Binding-site contacts:
Ligand atom C8 contacts residue THR341 of chain 1.H at 3.1 Å.
Ligand atom O3 contacts residue NAG2 of chain 1.BA at 3.4 Å (h-bond).
Ligand atom C3 contacts residue ASN332 of chain 1.H at 3.8 Å.
Ligand atom C8 contacts residue SER333 of chain 1.H at 3.1 Å.
Ligand atom C1 contacts residue SER333 of chain 1.H at 4.3 Å.
Ligand atom O3 contacts residue NAG1 of chain 1.BA at 4.2 Å.
Ligand atom C7 contacts residue ASN332 of chain 1.H at 3.2 Å.
Ligand atom O5 contacts residue ASN332 of chain 1.H at 2.4 Å (h-bond).
Ligand atom C8 contacts residue GLY335 of chain 1.H at 4.3 Å.
Ligand atom C3 contacts residue NAG2 of chain 1.BA at 3.2 Å.
Ligand atom C1 contacts residue NAG2 of chain 1.BA at 4.3 Å.
Ligand atom C1 contacts residue SER357 of chain 1.H at 4.0 Å.
Ligand atom O7 contacts residue ASN355 of chain 1.H at 3.7 Å.
Ligand atom C5 contacts residue NAG1 of chain 1.BA at 4.4 Å.
Ligand atom C8 contacts residue ASN332 of chain 1.H at 4.4 Å.
Ligand atom N2 contacts residue SER333 of chain 1.H at 3.9 Å.
Ligand atom C7 contacts residue SER357 of chain 1.H at 4.2 Å.
Ligand atom O7 contacts residue ASN332 of chain 1.H at 3.2 Å (h-bond).
Ligand atom C5 contacts residue NAG2 of chain 1.BA at 4.0 Å.
Ligand atom O7 contacts residue NAG1 of chain 1.BA at 3.6 Å (h-bond).
Ligand atom C4 contacts residue NAG2 of chain 1.BA at 3.5 Å.
Ligand atom C5 contacts residue ASN332 of chain 1.H at 3.7 Å.
Ligand atom C2 contacts residue ASN332 of chain 1.H at 2.5 Å.
Ligand atom O6 contacts residue NAG1 of chain 1.BA at 3.7 Å.
Ligand atom C7 contacts residue SER333 of chain 1.H at 4.1 Å.
Ligand atom N2 contacts residue ASN332 of chain 1.H at 2.9 Å (h-bond).
Ligand atom C2 contacts residue SER357 of chain 1.H at 4.3 Å.
Ligand atom O5 contacts residue SER357 of chain 1.H at 4.4 Å.
Ligand atom C1 contacts residue ASN332 of chain 1.H at 1.4 Å.
Ligand atom C7 contacts residue NAG1 of chain 1.BA at 4.3 Å.
Ligand atom O6 contacts residue NAG2 of chain 1.BA at 3.8 Å.
Ligand atom O7 contacts residue SER357 of chain 1.H at 3.2 Å (h-bond).
Ligand atom O4 contacts residue NAG2 of chain 1.BA at 2.7 Å (h-bond).
Ligand atom C4 contacts residue ASN332 of chain 1.H at 4.2 Å.

The protein below binds the small molecule below.
Small molecule (SMILES): CC(=O)N[C@H]1[C@H](O[C@H]2[C@H](O)[C@@H](NC(C)=O)CO[C@@H]2CO)O[C@H](CO)[C@@H](O)[C@@H]1O

Sequence of chain 1.H:
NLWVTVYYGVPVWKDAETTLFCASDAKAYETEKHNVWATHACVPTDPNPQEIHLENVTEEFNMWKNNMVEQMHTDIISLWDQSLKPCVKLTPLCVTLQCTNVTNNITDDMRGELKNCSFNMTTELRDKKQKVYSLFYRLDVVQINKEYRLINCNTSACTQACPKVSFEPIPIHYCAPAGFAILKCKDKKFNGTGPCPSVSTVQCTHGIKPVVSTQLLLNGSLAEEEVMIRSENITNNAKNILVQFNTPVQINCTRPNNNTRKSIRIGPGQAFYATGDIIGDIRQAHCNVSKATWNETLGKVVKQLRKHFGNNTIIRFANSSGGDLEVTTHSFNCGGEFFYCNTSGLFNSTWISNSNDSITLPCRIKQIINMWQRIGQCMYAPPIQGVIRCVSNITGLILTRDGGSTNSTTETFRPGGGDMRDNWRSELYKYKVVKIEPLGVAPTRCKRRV